A small-molecule ligand and the protein it binds are described below.
Small molecule (SMILES): CC(=O)N[C@@H]1[C@@H](O)[C@H](O)[C@@H](CO)O[C@H]1O

Sequence of chain 1.A:
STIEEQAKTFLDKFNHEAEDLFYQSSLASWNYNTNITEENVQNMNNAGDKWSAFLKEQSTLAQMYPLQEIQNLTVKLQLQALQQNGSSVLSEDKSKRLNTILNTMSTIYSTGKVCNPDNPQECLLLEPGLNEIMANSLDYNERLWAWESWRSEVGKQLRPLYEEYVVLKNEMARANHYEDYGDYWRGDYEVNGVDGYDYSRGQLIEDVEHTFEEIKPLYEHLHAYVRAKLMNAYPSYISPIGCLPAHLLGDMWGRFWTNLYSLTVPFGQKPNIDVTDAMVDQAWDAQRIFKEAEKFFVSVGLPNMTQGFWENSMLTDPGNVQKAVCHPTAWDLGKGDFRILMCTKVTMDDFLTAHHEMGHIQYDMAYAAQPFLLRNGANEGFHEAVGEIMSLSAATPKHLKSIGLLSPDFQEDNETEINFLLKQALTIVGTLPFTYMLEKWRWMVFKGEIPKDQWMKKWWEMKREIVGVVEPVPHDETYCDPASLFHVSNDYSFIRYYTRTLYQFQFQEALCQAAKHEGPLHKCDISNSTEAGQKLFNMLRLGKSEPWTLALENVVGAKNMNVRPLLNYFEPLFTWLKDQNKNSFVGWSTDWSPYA

Binding-site contacts:
Ligand atom C2 contacts residue THR74 of chain 1.A at 4.4 Å.
Ligand atom O5 contacts residue ASN72 of chain 1.A at 2.4 Å (h-bond).
Ligand atom O7 contacts residue ASN72 of chain 1.A at 3.4 Å (h-bond).
Ligand atom N2 contacts residue ASN72 of chain 1.A at 2.9 Å (h-bond).
Ligand atom C3 contacts residue ASN72 of chain 1.A at 3.8 Å.
Ligand atom C1 contacts residue THR74 of chain 1.A at 3.9 Å.
Ligand atom N2 contacts residue THR74 of chain 1.A at 4.3 Å.
Ligand atom C1 contacts residue ASN72 of chain 1.A at 1.4 Å.
Ligand atom C7 contacts residue ASN72 of chain 1.A at 3.4 Å.
Ligand atom C3 contacts residue THR74 of chain 1.A at 4.3 Å.
Ligand atom C8 contacts residue ASN72 of chain 1.A at 4.5 Å.
Ligand atom C2 contacts residue ASN72 of chain 1.A at 2.5 Å.
Ligand atom C5 contacts residue ASN72 of chain 1.A at 3.7 Å.
Ligand atom C4 contacts residue ASN72 of chain 1.A at 4.2 Å.